Sequence of chain 51.B:
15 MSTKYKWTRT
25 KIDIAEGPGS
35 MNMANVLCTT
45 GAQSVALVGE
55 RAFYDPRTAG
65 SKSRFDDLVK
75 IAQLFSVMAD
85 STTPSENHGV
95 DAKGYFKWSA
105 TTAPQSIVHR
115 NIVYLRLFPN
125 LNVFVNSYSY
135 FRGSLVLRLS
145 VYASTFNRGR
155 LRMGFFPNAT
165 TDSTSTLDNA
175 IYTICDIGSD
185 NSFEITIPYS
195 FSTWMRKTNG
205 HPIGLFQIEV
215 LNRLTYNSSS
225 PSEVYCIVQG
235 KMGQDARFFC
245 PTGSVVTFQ

Sequence of chain 51.A:
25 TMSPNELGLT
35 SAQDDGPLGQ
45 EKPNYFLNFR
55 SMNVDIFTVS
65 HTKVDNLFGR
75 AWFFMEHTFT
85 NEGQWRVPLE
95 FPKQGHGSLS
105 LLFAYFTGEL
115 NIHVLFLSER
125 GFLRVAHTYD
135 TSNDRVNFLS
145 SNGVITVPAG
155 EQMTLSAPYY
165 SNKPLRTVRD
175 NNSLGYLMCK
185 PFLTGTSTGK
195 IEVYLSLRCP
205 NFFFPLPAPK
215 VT

A small-molecule ligand and the protein it binds are described below.
Small molecule (SMILES): Nc1nc(=O)c2ncn([C@@H]3O[C@H](CO)[C@@H](O[P](=O)(O)OC[C@H]4O[C@@H](n5ccc(=O)[nH]c5=O)[C@H](O)[C@@H]4O[P](=O)(O)OC[C@H]4O[C@@H](n5ccc(=O)[nH]c5=O)[C@H](O)[C@@H]4O[P](=O)(O)OC[C@H]4O[C@@H](n5ccc(=O)[nH]c5=O)[C@H](O)[C@@H]4O[P](=O)(O)OC[C@H]4O[C@@H](n5ccc(=O)[nH]c5=O)[C@H](O)[C@@H]4O[P](=O)(O)OC[C@H]4O[C@@H](n5ccc(=O)[nH]c5=O)[C@H](O)[C@@H]4O)[C@H]3O)c2[nH]1

Sequence of chain 54.B:
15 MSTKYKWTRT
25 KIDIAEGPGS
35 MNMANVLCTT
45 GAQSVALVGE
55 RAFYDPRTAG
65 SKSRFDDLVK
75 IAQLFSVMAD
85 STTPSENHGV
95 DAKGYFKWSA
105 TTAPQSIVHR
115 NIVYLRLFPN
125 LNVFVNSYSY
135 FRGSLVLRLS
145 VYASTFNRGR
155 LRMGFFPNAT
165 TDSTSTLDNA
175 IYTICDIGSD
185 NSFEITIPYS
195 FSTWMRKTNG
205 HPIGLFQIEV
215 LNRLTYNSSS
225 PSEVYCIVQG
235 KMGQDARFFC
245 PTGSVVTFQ

Binding-site contacts:
Ligand atom C2 contacts residue ALA56 of chain 51.B at 3.7 Å (hydrophobic).
Ligand atom N3 contacts residue ARG55 of chain 51.B at 3.5 Å (salt-bridge).
Ligand atom O4' contacts residue TRP21 of chain 54.B at 3.6 Å.
Ligand atom O2 contacts residue ARG55 of chain 51.B at 3.2 Å (salt-bridge).
Ligand atom N3 contacts residue TRP21 of chain 54.B at 3.8 Å.
Ligand atom N1 contacts residue ALA56 of chain 51.B at 3.2 Å (h-bond).
Ligand atom O4' contacts residue CYS203 of chain 51.A at 3.5 Å (h-bond).
Ligand atom O2 contacts residue TYR58 of chain 51.B at 3.8 Å.
Ligand atom O2' contacts residue THR17 of chain 54.B at 3.3 Å (h-bond).
Ligand atom O4 contacts residue ARG68 of chain 51.B at 3.7 Å.
Ligand atom C1' contacts residue TRP21 of chain 54.B at 3.7 Å (hydrophobic).
Ligand atom OP1 contacts residue TYR19 of chain 53.B at 3.1 Å (h-bond).
Ligand atom C2' contacts residue ARG55 of chain 51.B at 3.6 Å.
Ligand atom N2 contacts residue ARG55 of chain 51.B at 3.7 Å.
Ligand atom O2' contacts residue TYR19 of chain 53.B at 3.4 Å.
Ligand atom N1 contacts residue TRP21 of chain 54.B at 3.5 Å.
Ligand atom C2 contacts residue TRP21 of chain 54.B at 3.8 Å (hydrophobic).
Ligand atom N2 contacts residue THR17 of chain 54.B at 3.8 Å.
Ligand atom N1 contacts residue TYR58 of chain 51.B at 3.6 Å.
Ligand atom O2' contacts residue ARG55 of chain 51.B at 2.7 Å (salt-bridge).
Ligand atom OP1 contacts residue LYS18 of chain 53.B at 3.3 Å (salt-bridge).
Ligand atom O6 contacts residue TYR58 of chain 51.B at 3.0 Å (h-bond).
Ligand atom OP2 contacts residue MET15 of chain 54.B at 3.5 Å.
Ligand atom O4 contacts residue ASN205 of chain 51.A at 3.4 Å (h-bond).
Ligand atom P contacts residue ARG202 of chain 51.A at 3.8 Å.
Ligand atom C4 contacts residue TRP21 of chain 54.B at 3.7 Å (hydrophobic).
Ligand atom OP2 contacts residue THR17 of chain 54.B at 3.2 Å.
Ligand atom C6 contacts residue TRP21 of chain 54.B at 3.3 Å (hydrophobic).
Ligand atom O3' contacts residue ARG55 of chain 51.B at 3.6 Å.
Ligand atom P contacts residue TYR19 of chain 53.B at 3.7 Å.
Ligand atom O3' contacts residue TYR19 of chain 53.B at 3.0 Å (h-bond).
Ligand atom C6 contacts residue TYR58 of chain 51.B at 3.5 Å (hydrophobic).
Ligand atom O4 contacts residue TRP21 of chain 54.B at 3.6 Å.
Ligand atom C1' contacts residue ARG55 of chain 51.B at 3.4 Å.
Ligand atom C5 contacts residue TRP21 of chain 54.B at 3.4 Å (hydrophobic).
Ligand atom N3 contacts residue ASN205 of chain 51.A at 3.7 Å.
Ligand atom N2 contacts residue ALA56 of chain 51.B at 3.3 Å (h-bond).
Ligand atom C5' contacts residue ARG202 of chain 51.A at 3.0 Å.
Ligand atom OP2 contacts residue ARG202 of chain 51.A at 2.5 Å (salt-bridge).
Ligand atom C4 contacts residue ARG68 of chain 51.B at 3.7 Å.

Sequence of chain 53.B:
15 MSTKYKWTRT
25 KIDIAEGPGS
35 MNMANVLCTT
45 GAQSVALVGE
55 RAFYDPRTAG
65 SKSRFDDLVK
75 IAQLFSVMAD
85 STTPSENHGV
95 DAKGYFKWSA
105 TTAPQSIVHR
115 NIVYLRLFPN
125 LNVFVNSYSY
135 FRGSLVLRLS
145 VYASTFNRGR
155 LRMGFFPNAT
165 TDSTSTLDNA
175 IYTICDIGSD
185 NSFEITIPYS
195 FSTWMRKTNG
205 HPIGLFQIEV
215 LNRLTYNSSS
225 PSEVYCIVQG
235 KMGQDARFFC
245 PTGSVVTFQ